The small molecule below binds the protein below.
Small molecule (SMILES): CC(=O)N[C@@H]1[C@@H](O)[C@H](O)[C@@H](CO)O[C@H]1O

Sequence of chain 1.A:
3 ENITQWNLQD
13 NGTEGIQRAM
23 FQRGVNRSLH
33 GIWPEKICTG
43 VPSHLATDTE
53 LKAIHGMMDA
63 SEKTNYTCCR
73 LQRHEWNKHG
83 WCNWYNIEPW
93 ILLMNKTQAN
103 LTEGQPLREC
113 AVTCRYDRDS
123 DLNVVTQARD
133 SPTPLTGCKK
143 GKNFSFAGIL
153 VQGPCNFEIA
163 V

Binding-site contacts:
Ligand atom O7 contacts residue ASN28 of chain 1.A at 3.7 Å.
Ligand atom N2 contacts residue ASN28 of chain 1.A at 2.9 Å (h-bond).
Ligand atom C8 contacts residue ASN28 of chain 1.A at 4.4 Å.
Ligand atom C2 contacts residue ASN28 of chain 1.A at 2.4 Å.
Ligand atom C6 contacts residue ILE151 of chain 1.A at 4.2 Å (hydrophobic).
Ligand atom C8 contacts residue GLY26 of chain 1.A at 3.2 Å.
Ligand atom C5 contacts residue ASN28 of chain 1.A at 3.6 Å.
Ligand atom O6 contacts residue ALA149 of chain 1.A at 4.1 Å.
Ligand atom C7 contacts residue GLY26 of chain 1.A at 4.3 Å.
Ligand atom O5 contacts residue ASN28 of chain 1.A at 2.3 Å (h-bond).
Ligand atom C6 contacts residue ALA149 of chain 1.A at 3.6 Å (hydrophobic).
Ligand atom O6 contacts residue ILE151 of chain 1.A at 3.5 Å.
Ligand atom C1 contacts residue ASN28 of chain 1.A at 1.4 Å.
Ligand atom C3 contacts residue ASN28 of chain 1.A at 3.8 Å.
Ligand atom O5 contacts residue ALA149 of chain 1.A at 3.4 Å (h-bond).
Ligand atom C7 contacts residue ASN28 of chain 1.A at 3.4 Å.
Ligand atom C1 contacts residue ALA149 of chain 1.A at 4.2 Å (hydrophobic).
Ligand atom C5 contacts residue ALA149 of chain 1.A at 3.8 Å (hydrophobic).
Ligand atom C4 contacts residue ASN28 of chain 1.A at 4.2 Å.